Binding-site contacts:
Ligand atom CA contacts residue VAL274 of chain 1.HB at 4.0 Å (hydrophobic).
Ligand atom CG contacts residue HIS66 of chain 1.HB at 3.9 Å.
Ligand atom CB contacts residue PHE261 of chain 1.HB at 4.5 Å (hydrophobic).
Ligand atom CA contacts residue ASN273 of chain 1.HB at 3.7 Å.
Ligand atom CD1 contacts residue ASN273 of chain 1.HB at 4.3 Å.
Ligand atom CA contacts residue PHE261 of chain 1.HB at 4.1 Å (hydrophobic).
Ligand atom N contacts residue GLY275 of chain 1.HB at 3.2 Å (h-bond).
Ligand atom CD2 contacts residue HIS66 of chain 1.HB at 3.4 Å.
Ligand atom CD1 contacts residue THR228 of chain 1.HB at 3.5 Å.
Ligand atom N contacts residue VAL274 of chain 1.HB at 3.4 Å.
Ligand atom O contacts residue MET260 of chain 1.HB at 4.0 Å.
Ligand atom CA contacts residue MET260 of chain 1.HB at 4.4 Å (hydrophobic).
Ligand atom N contacts residue PHE261 of chain 1.HB at 3.5 Å (h-bond).
Ligand atom CA contacts residue GLY275 of chain 1.HB at 3.8 Å.
Ligand atom CG contacts residue ASN273 of chain 1.HB at 4.3 Å.
Ligand atom CB contacts residue HIS66 of chain 1.HB at 4.5 Å.
Ligand atom CZ contacts residue HIS66 of chain 1.HB at 4.1 Å.
Ligand atom N contacts residue MET260 of chain 1.HB at 3.2 Å.
Ligand atom CD1 contacts residue PHE218 of chain 1.HB at 4.4 Å (hydrophobic).
Ligand atom O contacts residue ARG262 of chain 1.HB at 3.9 Å.
Ligand atom N contacts residue ASN273 of chain 1.HB at 3.0 Å (h-bond).
Ligand atom CD1 contacts residue HIS66 of chain 1.HB at 4.0 Å.
Ligand atom CE2 contacts residue HIS66 of chain 1.HB at 3.5 Å.
Ligand atom N contacts residue GLU259 of chain 1.HB at 3.4 Å (salt-bridge).
Ligand atom CB contacts residue ASN273 of chain 1.HB at 3.5 Å.
Ligand atom O contacts residue PHE261 of chain 1.HB at 2.8 Å (h-bond).
Ligand atom CZ contacts residue PHE218 of chain 1.HB at 3.8 Å (hydrophobic).
Ligand atom C contacts residue PHE261 of chain 1.HB at 3.7 Å (hydrophobic).
Ligand atom CE1 contacts residue HIS66 of chain 1.HB at 4.2 Å.
Ligand atom CE1 contacts residue PHE218 of chain 1.HB at 3.5 Å (hydrophobic).
Ligand atom CE1 contacts residue THR228 of chain 1.HB at 3.5 Å.

Sequence of chain 1.HB:
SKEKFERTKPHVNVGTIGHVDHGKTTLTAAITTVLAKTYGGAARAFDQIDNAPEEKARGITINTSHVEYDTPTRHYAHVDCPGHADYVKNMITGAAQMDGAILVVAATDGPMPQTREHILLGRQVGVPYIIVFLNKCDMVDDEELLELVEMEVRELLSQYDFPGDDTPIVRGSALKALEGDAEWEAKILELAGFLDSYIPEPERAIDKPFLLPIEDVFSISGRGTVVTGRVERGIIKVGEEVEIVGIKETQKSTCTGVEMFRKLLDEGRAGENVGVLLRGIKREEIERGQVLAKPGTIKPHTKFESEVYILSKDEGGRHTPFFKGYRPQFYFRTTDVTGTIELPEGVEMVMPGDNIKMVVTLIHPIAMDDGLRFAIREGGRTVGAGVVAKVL

This protein binds this small molecule.
Small molecule (SMILES): N[C@@H](Cc1ccccc1)C(=O)O